A protein and the small-molecule ligand that binds it are described below.
Small molecule (SMILES): CC(=O)N[C@H]1[C@H](O[C@H]2[C@H](O)[C@@H](NC(C)=O)CO[C@@H]2CO)O[C@H](CO)[C@@H](O)[C@@H]1O

Sequence of chain 1.B:
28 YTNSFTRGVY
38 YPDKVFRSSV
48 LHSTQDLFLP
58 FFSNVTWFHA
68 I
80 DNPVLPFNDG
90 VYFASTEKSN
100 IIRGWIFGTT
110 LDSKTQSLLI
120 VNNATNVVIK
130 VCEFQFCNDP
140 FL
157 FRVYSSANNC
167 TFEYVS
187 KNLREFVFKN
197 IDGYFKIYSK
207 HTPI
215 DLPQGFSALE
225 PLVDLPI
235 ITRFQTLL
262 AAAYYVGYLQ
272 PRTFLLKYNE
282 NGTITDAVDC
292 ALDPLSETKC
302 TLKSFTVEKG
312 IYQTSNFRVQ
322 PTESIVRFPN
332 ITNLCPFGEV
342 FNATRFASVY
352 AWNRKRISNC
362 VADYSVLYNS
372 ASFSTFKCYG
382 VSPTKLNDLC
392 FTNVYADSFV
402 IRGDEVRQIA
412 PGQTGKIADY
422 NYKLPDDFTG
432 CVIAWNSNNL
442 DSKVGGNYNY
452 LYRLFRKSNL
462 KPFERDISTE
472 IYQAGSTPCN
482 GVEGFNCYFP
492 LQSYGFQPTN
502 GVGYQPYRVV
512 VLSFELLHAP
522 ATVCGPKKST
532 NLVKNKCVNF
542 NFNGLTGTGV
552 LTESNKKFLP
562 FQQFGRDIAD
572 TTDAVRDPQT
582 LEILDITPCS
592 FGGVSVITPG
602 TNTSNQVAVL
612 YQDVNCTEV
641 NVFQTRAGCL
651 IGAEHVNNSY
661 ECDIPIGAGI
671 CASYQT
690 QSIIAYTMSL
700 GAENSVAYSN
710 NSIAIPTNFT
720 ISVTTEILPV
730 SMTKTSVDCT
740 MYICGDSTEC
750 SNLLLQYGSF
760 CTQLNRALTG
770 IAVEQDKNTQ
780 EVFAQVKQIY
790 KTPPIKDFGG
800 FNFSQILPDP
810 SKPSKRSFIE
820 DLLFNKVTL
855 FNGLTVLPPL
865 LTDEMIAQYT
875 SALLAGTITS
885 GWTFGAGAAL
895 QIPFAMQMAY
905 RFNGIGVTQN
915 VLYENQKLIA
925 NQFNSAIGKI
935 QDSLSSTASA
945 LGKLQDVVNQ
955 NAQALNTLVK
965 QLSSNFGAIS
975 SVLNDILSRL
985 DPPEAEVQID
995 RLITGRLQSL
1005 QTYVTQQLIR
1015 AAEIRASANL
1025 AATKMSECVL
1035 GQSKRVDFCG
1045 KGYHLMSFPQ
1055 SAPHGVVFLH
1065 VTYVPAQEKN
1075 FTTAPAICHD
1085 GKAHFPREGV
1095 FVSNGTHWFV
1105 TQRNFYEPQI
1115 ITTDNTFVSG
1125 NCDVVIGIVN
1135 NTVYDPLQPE

Binding-site contacts:
Ligand atom O5 contacts residue PHE1103 of chain 1.B at 4.2 Å.
Ligand atom O5 contacts residue HIS1101 of chain 1.B at 4.5 Å.
Ligand atom N2 contacts residue THR1100 of chain 1.B at 4.0 Å.
Ligand atom O7 contacts residue ASN1098 of chain 1.B at 4.0 Å.
Ligand atom O5 contacts residue ASN1098 of chain 1.B at 2.3 Å (h-bond).
Ligand atom C6 contacts residue PHE1103 of chain 1.B at 4.1 Å (hydrophobic).
Ligand atom N2 contacts residue ASN1098 of chain 1.B at 3.0 Å (h-bond).
Ligand atom C3 contacts residue ASN1098 of chain 1.B at 3.8 Å.
Ligand atom O4 contacts residue HIS1101 of chain 1.B at 4.2 Å.
Ligand atom C1 contacts residue HIS1101 of chain 1.B at 4.0 Å.
Ligand atom C2 contacts residue HIS1101 of chain 1.B at 4.5 Å.
Ligand atom O7 contacts residue THR1100 of chain 1.B at 3.5 Å (h-bond).
Ligand atom C2 contacts residue ASN1098 of chain 1.B at 2.5 Å.
Ligand atom C5 contacts residue HIS1101 of chain 1.B at 4.0 Å.
Ligand atom C8 contacts residue ASN1098 of chain 1.B at 3.3 Å.
Ligand atom C5 contacts residue PHE1103 of chain 1.B at 4.4 Å (hydrophobic).
Ligand atom C4 contacts residue ASN1098 of chain 1.B at 4.2 Å.
Ligand atom C4 contacts residue HIS1101 of chain 1.B at 4.4 Å.
Ligand atom C7 contacts residue THR1100 of chain 1.B at 4.2 Å.
Ligand atom C1 contacts residue ASN1098 of chain 1.B at 1.4 Å.
Ligand atom C3 contacts residue HIS1101 of chain 1.B at 4.0 Å.
Ligand atom C7 contacts residue ASN1098 of chain 1.B at 3.4 Å.
Ligand atom C5 contacts residue ASN1098 of chain 1.B at 3.6 Å.